Sequence of chain 2.B:
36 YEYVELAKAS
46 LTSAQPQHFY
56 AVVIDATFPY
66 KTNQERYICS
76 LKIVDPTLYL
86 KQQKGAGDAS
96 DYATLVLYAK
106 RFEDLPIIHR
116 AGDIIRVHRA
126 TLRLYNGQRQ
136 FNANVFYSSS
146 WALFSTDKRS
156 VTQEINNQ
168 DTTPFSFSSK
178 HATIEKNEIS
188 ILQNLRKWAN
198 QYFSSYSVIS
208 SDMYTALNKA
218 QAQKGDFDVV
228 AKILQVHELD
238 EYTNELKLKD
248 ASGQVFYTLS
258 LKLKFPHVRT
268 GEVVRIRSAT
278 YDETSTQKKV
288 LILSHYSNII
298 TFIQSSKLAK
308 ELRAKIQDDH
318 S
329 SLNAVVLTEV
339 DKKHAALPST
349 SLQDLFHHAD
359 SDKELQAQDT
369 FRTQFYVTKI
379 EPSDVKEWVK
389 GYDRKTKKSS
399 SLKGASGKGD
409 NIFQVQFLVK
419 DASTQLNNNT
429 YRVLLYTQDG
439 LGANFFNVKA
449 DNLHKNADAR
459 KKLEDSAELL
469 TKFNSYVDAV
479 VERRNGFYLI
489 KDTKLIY

A small-molecule ligand and the protein it binds are described below.
Small molecule (SMILES): Cc1cn([C@H]2C[C@H](O[P](=O)(O)OC[C@H]3OCC[C@@H]3O[P](=O)(O)OC[C@H]3O[C@@H](n4cc(C)c(=O)[nH]c4=O)C[C@@H]3O[P](=O)(O)OC[C@H]3O[C@@H](n4cnc5c(=O)nc(N)[nH]c54)C[C@@H]3O[P](=O)(O)OC[C@H]3O[C@@H](n4cnc5c(=O)nc(N)[nH]c54)C[C@@H]3O[P](=O)(O)OC[C@H]3O[C@@H](n4cnc5c(=O)nc(N)[nH]c54)C[C@@H]3O[P](=O)(O)OC[C@H]3O[C@@H](n4cnc5c(=O)nc(N)[nH]c54)C[C@@H]3O)[C@@H](CO)O2)c(=O)[nH]c1=O

Binding-site contacts:
Ligand atom N2 contacts residue GLN135 of chain 2.B at 3.0 Å (h-bond).
Ligand atom C4 contacts residue ARG124 of chain 2.B at 3.3 Å.
Ligand atom N2 contacts residue ASP223 of chain 2.B at 3.3 Å (salt-bridge).
Ligand atom N3 contacts residue ASN139 of chain 2.B at 3.0 Å (h-bond).
Ligand atom C8 contacts residue TYR103 of chain 2.B at 2.9 Å (hydrophobic).
Ligand atom OP1 contacts residue ASN68 of chain 2.B at 3.4 Å (h-bond).
Ligand atom P contacts residue SER75 of chain 2.B at 3.4 Å.
Ligand atom OP2 contacts residue ARG274 of chain 2.B at 3.1 Å (salt-bridge).
Ligand atom N3 contacts residue SER144 of chain 2.B at 3.4 Å (h-bond).
Ligand atom C1' contacts residue ASN139 of chain 2.B at 3.3 Å.
Ligand atom O6 contacts residue ARG274 of chain 2.B at 2.7 Å (salt-bridge).
Ligand atom N1 contacts residue ASP225 of chain 2.B at 2.7 Å (salt-bridge).
Ligand atom O4 contacts residue PRO51 of chain 2.B at 3.4 Å.
Ligand atom O4 contacts residue ALA125 of chain 2.B at 3.2 Å (h-bond).
Ligand atom O6 contacts residue SER275 of chain 2.B at 3.3 Å.
Ligand atom C5 contacts residue ARG274 of chain 2.B at 3.4 Å.
Ligand atom O2 contacts residue ARG71 of chain 2.B at 3.3 Å (salt-bridge).
Ligand atom OP1 contacts residue TYR65 of chain 2.B at 2.8 Å (h-bond).
Ligand atom N1 contacts residue ASP223 of chain 2.B at 2.8 Å (salt-bridge).
Ligand atom OP1 contacts residue THR67 of chain 2.B at 3.1 Å (h-bond).
Ligand atom O2 contacts residue ASN139 of chain 2.B at 3.0 Å (h-bond).
Ligand atom C4 contacts residue ARG274 of chain 2.B at 3.4 Å.
Ligand atom N3 contacts residue ARG124 of chain 2.B at 3.0 Å (salt-bridge).
Ligand atom O6 contacts residue LYS77 of chain 2.B at 2.8 Å (salt-bridge).
Ligand atom C6 contacts residue TYR130 of chain 2.B at 3.4 Å (hydrophobic).
Ligand atom N7 contacts residue ARG274 of chain 2.B at 3.4 Å (salt-bridge).
Ligand atom O4 contacts residue ASN137 of chain 2.B at 3.3 Å.
Ligand atom C2' contacts residue ASN139 of chain 2.B at 3.1 Å.
Ligand atom N3 contacts residue GLN135 of chain 2.B at 3.0 Å (h-bond).
Ligand atom O4' contacts residue ARG128 of chain 2.B at 3.4 Å (salt-bridge).
Ligand atom O3' contacts residue ASN139 of chain 2.B at 3.2 Å (h-bond).
Ligand atom N1 contacts residue ARG274 of chain 2.B at 3.4 Å (salt-bridge).
Ligand atom O4 contacts residue ARG124 of chain 2.B at 2.7 Å (salt-bridge).
Ligand atom C7 contacts residue ARG128 of chain 2.B at 2.9 Å.
Ligand atom N7 contacts residue TYR130 of chain 2.B at 3.4 Å (h-bond).
Ligand atom O6 contacts residue ASP225 of chain 2.B at 3.4 Å (salt-bridge).
Ligand atom OP2 contacts residue SER75 of chain 2.B at 2.6 Å (h-bond).
Ligand atom O3' contacts residue ILE73 of chain 2.B at 3.3 Å.
Ligand atom O3' contacts residue SER75 of chain 2.B at 3.2 Å (h-bond).
Ligand atom N2 contacts residue ASP225 of chain 2.B at 2.9 Å (salt-bridge).